A protein and the small-molecule ligand that binds it are described below.
Small molecule (SMILES): CC(=O)N[C@@H](C=O)[C@@H](O)[C@H](O)[C@H](O)COP(=O)([O-])[O-]

Sequence of chain 1.A:
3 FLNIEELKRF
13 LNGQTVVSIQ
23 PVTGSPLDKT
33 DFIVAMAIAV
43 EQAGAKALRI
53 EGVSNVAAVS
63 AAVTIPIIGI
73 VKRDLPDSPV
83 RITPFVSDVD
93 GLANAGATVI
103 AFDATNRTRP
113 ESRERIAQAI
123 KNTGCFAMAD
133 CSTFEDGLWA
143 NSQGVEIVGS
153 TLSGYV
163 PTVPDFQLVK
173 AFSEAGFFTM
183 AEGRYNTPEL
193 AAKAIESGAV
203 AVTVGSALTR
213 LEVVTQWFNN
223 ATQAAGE

Binding-site contacts:
Ligand atom P contacts residue SER208 of chain 1.A at 3.6 Å.
Ligand atom O1 contacts residue ARG51 of chain 1.A at 3.2 Å (salt-bridge).
Ligand atom C6 contacts residue GLY207 of chain 1.A at 3.6 Å.
Ligand atom C1 contacts residue GLU184 of chain 1.A at 4.0 Å.
Ligand atom O6 contacts residue GLY207 of chain 1.A at 3.9 Å.
Ligand atom C7 contacts residue LYS74 of chain 1.A at 3.7 Å.
Ligand atom O6 contacts residue GLY185 of chain 1.A at 4.2 Å.
Ligand atom O1P contacts residue VAL206 of chain 1.A at 3.8 Å.
Ligand atom O3P contacts residue GLY207 of chain 1.A at 3.8 Å.
Ligand atom C2 contacts residue THR153 of chain 1.A at 4.2 Å.
Ligand atom C8 contacts residue TYR157 of chain 1.A at 3.8 Å (hydrophobic).
Ligand atom C3 contacts residue GLN22 of chain 1.A at 4.0 Å.
Ligand atom P contacts residue GLY207 of chain 1.A at 3.7 Å.
Ligand atom O1P contacts residue SER208 of chain 1.A at 3.2 Å (h-bond).
Ligand atom C1 contacts residue ARG51 of chain 1.A at 4.1 Å.
Ligand atom O1 contacts residue ILE72 of chain 1.A at 3.8 Å.
Ligand atom O3P contacts residue SER208 of chain 1.A at 2.7 Å (h-bond).
Ligand atom O4 contacts residue SER20 of chain 1.A at 3.9 Å.
Ligand atom O2P contacts residue ARG186 of chain 1.A at 3.1 Å (salt-bridge).
Ligand atom O1 contacts residue LYS74 of chain 1.A at 3.6 Å (salt-bridge).
Ligand atom C2 contacts residue LYS74 of chain 1.A at 4.1 Å.
Ligand atom C1 contacts residue LYS74 of chain 1.A at 3.1 Å.
Ligand atom O7 contacts residue LYS74 of chain 1.A at 2.6 Å (salt-bridge).
Ligand atom C2 contacts residue GLU184 of chain 1.A at 3.9 Å.
Ligand atom O7 contacts residue ILE84 of chain 1.A at 4.0 Å.
Ligand atom O3P contacts residue ARG212 of chain 1.A at 3.7 Å.
Ligand atom C6 contacts residue GLU184 of chain 1.A at 4.0 Å.
Ligand atom C3 contacts residue ARG212 of chain 1.A at 4.0 Å.
Ligand atom O4 contacts residue ARG212 of chain 1.A at 3.6 Å (salt-bridge).
Ligand atom O3 contacts residue ARG212 of chain 1.A at 3.3 Å (salt-bridge).
Ligand atom O1 contacts residue GLN22 of chain 1.A at 3.5 Å (h-bond).
Ligand atom O1P contacts residue GLY207 of chain 1.A at 2.9 Å (h-bond).
Ligand atom C1 contacts residue ILE84 of chain 1.A at 3.8 Å (hydrophobic).
Ligand atom O1 contacts residue GLU184 of chain 1.A at 3.6 Å.
Ligand atom O2P contacts residue GLY185 of chain 1.A at 4.1 Å.
Ligand atom O5 contacts residue GLU184 of chain 1.A at 3.1 Å (salt-bridge).
Ligand atom O7 contacts residue ARG83 of chain 1.A at 3.9 Å.
Ligand atom C1 contacts residue THR153 of chain 1.A at 4.2 Å.
Ligand atom C5 contacts residue GLU184 of chain 1.A at 3.2 Å.
Ligand atom C4 contacts residue ARG212 of chain 1.A at 4.1 Å.